Sequence of chain 2.A:
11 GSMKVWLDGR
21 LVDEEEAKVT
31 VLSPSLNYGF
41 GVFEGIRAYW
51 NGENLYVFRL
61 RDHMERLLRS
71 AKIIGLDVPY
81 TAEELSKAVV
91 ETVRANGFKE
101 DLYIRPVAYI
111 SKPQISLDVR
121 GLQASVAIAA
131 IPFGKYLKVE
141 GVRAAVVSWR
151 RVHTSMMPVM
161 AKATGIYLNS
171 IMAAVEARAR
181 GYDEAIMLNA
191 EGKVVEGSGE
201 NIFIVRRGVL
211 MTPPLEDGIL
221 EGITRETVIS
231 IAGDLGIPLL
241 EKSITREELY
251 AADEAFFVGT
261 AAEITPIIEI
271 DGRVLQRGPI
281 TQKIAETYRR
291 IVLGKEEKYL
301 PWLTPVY

Sequence of chain 1.A:
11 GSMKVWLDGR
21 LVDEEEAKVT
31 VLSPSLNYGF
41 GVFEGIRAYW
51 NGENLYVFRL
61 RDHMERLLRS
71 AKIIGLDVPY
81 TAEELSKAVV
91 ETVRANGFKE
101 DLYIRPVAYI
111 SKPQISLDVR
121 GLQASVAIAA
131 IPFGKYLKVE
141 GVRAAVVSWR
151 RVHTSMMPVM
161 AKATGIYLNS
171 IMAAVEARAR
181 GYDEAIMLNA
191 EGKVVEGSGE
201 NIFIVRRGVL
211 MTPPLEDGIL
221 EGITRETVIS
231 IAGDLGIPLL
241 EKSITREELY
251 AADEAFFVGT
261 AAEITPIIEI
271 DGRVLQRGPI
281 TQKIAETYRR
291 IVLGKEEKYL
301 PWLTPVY

A small-molecule ligand and the protein it binds are described below.
Small molecule (SMILES): CCC[C@H](NCc1c(COP(=O)(O)O)cnc(C)c1O)C(=O)O

Binding-site contacts:
Ligand atom P contacts residue PLP1 of chain 2.D at 0.4 Å.
Ligand atom N contacts residue LYS162 of chain 2.A at 2.5 Å (salt-bridge).
Ligand atom C2 contacts residue PLP1 of chain 2.D at 0.9 Å.
Ligand atom C6 contacts residue GLU196 of chain 2.A at 3.2 Å.
Ligand atom O4P contacts residue PLP1 of chain 2.D at 0.5 Å (h-bond).
Ligand atom C contacts residue PLP1 of chain 2.D at 2.8 Å.
Ligand atom O3 contacts residue GLY199 of chain 2.A at 3.2 Å.
Ligand atom C2A contacts residue SER198 of chain 2.A at 3.0 Å.
Ligand atom C4A contacts residue PLP1 of chain 2.D at 1.4 Å.
Ligand atom C6 contacts residue PLP1 of chain 2.D at 0.6 Å.
Ligand atom C2A contacts residue PLP1 of chain 2.D at 0.9 Å.
Ligand atom O2P contacts residue THR224 of chain 2.A at 2.7 Å (h-bond).
Ligand atom C4 contacts residue GLY199 of chain 2.A at 3.2 Å.
Ligand atom O contacts residue PLP1 of chain 2.D at 3.1 Å.
Ligand atom O3P contacts residue GLY222 of chain 2.A at 3.3 Å.
Ligand atom O2P contacts residue PLP1 of chain 2.D at 0.4 Å (h-bond).
Ligand atom C5 contacts residue PLP1 of chain 2.D at 0.8 Å.
Ligand atom O3P contacts residue ARG66 of chain 2.A at 2.7 Å (salt-bridge).
Ligand atom O contacts residue TYR103 of chain 2.A at 2.5 Å (h-bond).
Ligand atom C5A contacts residue PLP1 of chain 2.D at 0.6 Å.
Ligand atom O3 contacts residue PLP1 of chain 2.D at 1.5 Å (h-bond).
Ligand atom O1P contacts residue THR260 of chain 2.A at 2.5 Å (h-bond).
Ligand atom O3P contacts residue PLP1 of chain 2.D at 0.4 Å (h-bond).
Ligand atom OXT contacts residue ALA261 of chain 2.A at 3.1 Å (h-bond).
Ligand atom C3 contacts residue PLP1 of chain 2.D at 1.1 Å.
Ligand atom C4 contacts residue PLP1 of chain 2.D at 1.1 Å.
Ligand atom OXT contacts residue PLP1 of chain 2.D at 3.3 Å.
Ligand atom O1P contacts residue PLP1 of chain 2.D at 0.2 Å (h-bond).
Ligand atom C contacts residue TYR103 of chain 2.A at 3.4 Å (hydrophobic).
Ligand atom C6 contacts residue GLU200 of chain 2.A at 3.4 Å.
Ligand atom C3 contacts residue GLY199 of chain 2.A at 3.2 Å.
Ligand atom C contacts residue LYS162 of chain 2.A at 3.3 Å.
Ligand atom CA contacts residue PLP1 of chain 2.D at 2.5 Å.
Ligand atom CB contacts residue PLP1 of chain 2.D at 3.3 Å.
Ligand atom O contacts residue LYS162 of chain 2.A at 2.9 Å (salt-bridge).
Ligand atom CA contacts residue LYS162 of chain 2.A at 2.7 Å.
Ligand atom N1 contacts residue PLP1 of chain 2.D at 0.7 Å (h-bond).
Ligand atom N1 contacts residue GLU196 of chain 2.A at 2.6 Å (salt-bridge).
Ligand atom O3P contacts residue ILE223 of chain 2.A at 2.7 Å (h-bond).
Ligand atom N contacts residue PLP1 of chain 2.D at 1.2 Å.